Binding-site contacts:
Ligand atom C8 contacts residue ILE120 of chain 1.GA at 4.0 Å (hydrophobic).
Ligand atom C13 contacts residue GLU15 of chain 1.GA at 3.8 Å.
Ligand atom O1 contacts residue ALA144 of chain 1.GA at 4.0 Å.
Ligand atom C15 contacts residue LEU109 of chain 1.GA at 3.8 Å (hydrophobic).
Ligand atom C16 contacts residue LEU23 of chain 1.GA at 4.0 Å (hydrophobic).
Ligand atom O1 contacts residue TYR145 of chain 1.GA at 3.8 Å.
Ligand atom O2 contacts residue ILE120 of chain 1.GA at 3.6 Å.
Ligand atom C3 contacts residue LEU27 of chain 1.GA at 3.5 Å (hydrophobic).
Ligand atom C8 contacts residue ALA144 of chain 1.GA at 4.0 Å (hydrophobic).
Ligand atom C12 contacts residue GLU14 of chain 1.GA at 3.0 Å.
Ligand atom C2 contacts residue LEU27 of chain 1.GA at 3.5 Å (hydrophobic).
Ligand atom C16 contacts residue LEU109 of chain 1.GA at 4.0 Å (hydrophobic).
Ligand atom C15 contacts residue GLY118 of chain 1.GA at 4.0 Å.
Ligand atom C16 contacts residue ILE120 of chain 1.GA at 3.8 Å (hydrophobic).
Ligand atom C6 contacts residue ARG31 of chain 1.GA at 4.0 Å.
Ligand atom O3 contacts residue LYS12 of chain 1.GA at 3.0 Å (salt-bridge).
Ligand atom S contacts residue LYS12 of chain 1.GA at 3.2 Å (salt-bridge).
Ligand atom N contacts residue TYR148 of chain 1.GA at 3.9 Å.
Ligand atom C13 contacts residue TYR148 of chain 1.GA at 3.6 Å (hydrophobic).
Ligand atom C4 contacts residue VAL107 of chain 1.GA at 3.7 Å (hydrophobic).
Ligand atom O2 contacts residue GLU14 of chain 1.GA at 3.6 Å.
Ligand atom O3 contacts residue TYR145 of chain 1.GA at 3.9 Å.
Ligand atom C14 contacts residue LEU23 of chain 1.GA at 3.7 Å (hydrophobic).
Ligand atom C14 contacts residue GLU14 of chain 1.GA at 3.6 Å.
Ligand atom C11 contacts residue ILE120 of chain 1.GA at 4.0 Å (hydrophobic).
Ligand atom O1 contacts residue LYS12 of chain 1.GA at 4.0 Å.
Ligand atom C11 contacts residue GLU14 of chain 1.GA at 3.9 Å.
Ligand atom C4 contacts residue LEU27 of chain 1.GA at 3.4 Å (hydrophobic).
Ligand atom C15 contacts residue LEU23 of chain 1.GA at 3.6 Å (hydrophobic).
Ligand atom C10 contacts residue ILE120 of chain 1.GA at 3.8 Å (hydrophobic).
Ligand atom O1 contacts residue TYR148 of chain 1.GA at 3.1 Å.
Ligand atom C5 contacts residue ILE120 of chain 1.GA at 4.1 Å (hydrophobic).
Ligand atom C3 contacts residue VAL107 of chain 1.GA at 3.7 Å (hydrophobic).
Ligand atom C6 contacts residue TYR88 of chain 1.GA at 3.5 Å (hydrophobic).
Ligand atom C13 contacts residue GLU14 of chain 1.GA at 3.0 Å.
Ligand atom C7 contacts residue ILE120 of chain 1.GA at 3.9 Å (hydrophobic).
Ligand atom C1 contacts residue LEU27 of chain 1.GA at 4.0 Å (hydrophobic).
Ligand atom C12 contacts residue TYR148 of chain 1.GA at 3.4 Å (hydrophobic).
Ligand atom C5 contacts residue ARG31 of chain 1.GA at 4.1 Å.
Ligand atom O2 contacts residue LYS12 of chain 1.GA at 2.3 Å (salt-bridge).

A small-molecule ligand and the protein it binds are described below.
Small molecule (SMILES): O=S(=O)(O)c1cccc2cccc(Nc3ccccc3)c12

Sequence of chain 1.GA:
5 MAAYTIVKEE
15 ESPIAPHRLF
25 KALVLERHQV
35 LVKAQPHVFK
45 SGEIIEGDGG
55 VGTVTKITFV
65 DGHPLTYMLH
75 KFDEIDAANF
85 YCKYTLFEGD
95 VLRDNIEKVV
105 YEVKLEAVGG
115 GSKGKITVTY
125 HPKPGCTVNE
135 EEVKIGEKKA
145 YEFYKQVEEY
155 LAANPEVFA